A protein and the small-molecule ligand that binds it are described below.
Small molecule (SMILES): C[C@H](C[C@@H](C[C@H](C[C@@H](C[C@@H](CCN1CCCC1=O)N1CCCC1=O)N1CCCC1=O)N1CCCC1=O)N1CCCC1=O)N1CCCC1=O

Sequence of chain 1.A:
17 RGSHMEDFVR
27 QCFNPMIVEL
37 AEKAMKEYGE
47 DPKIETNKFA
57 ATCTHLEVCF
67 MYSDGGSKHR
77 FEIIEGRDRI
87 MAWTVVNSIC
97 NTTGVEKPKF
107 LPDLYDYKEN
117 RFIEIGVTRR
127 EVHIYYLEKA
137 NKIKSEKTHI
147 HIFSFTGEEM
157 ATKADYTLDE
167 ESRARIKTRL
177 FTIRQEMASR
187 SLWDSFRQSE

Binding-site contacts:
Ligand atom C33 contacts residue ILE79 of chain 1.A at 4.3 Å (hydrophobic).
Ligand atom O06 contacts residue ILE79 of chain 1.A at 4.0 Å.
Ligand atom C28 contacts residue PHE66 of chain 1.A at 3.5 Å (hydrophobic).
Ligand atom C34 contacts residue LEU36 of chain 1.A at 3.9 Å (hydrophobic).
Ligand atom C37 contacts residue ILE79 of chain 1.A at 4.3 Å (hydrophobic).
Ligand atom C36 contacts residue ARG83 of chain 1.A at 4.0 Å.
Ligand atom C28 contacts residue MET67 of chain 1.A at 4.4 Å (hydrophobic).
Ligand atom C27 contacts residue ASP70 of chain 1.A at 4.5 Å.
Ligand atom C35 contacts residue GLU81 of chain 1.A at 3.6 Å.
Ligand atom N06 contacts residue PHE66 of chain 1.A at 4.5 Å.
Ligand atom C35 contacts residue GLY82 of chain 1.A at 4.1 Å.
Ligand atom C27 contacts residue MET67 of chain 1.A at 4.3 Å (hydrophobic).
Ligand atom C27 contacts residue PHE66 of chain 1.A at 4.1 Å (hydrophobic).
Ligand atom N04 contacts residue PHE66 of chain 1.A at 3.9 Å.
Ligand atom C06 contacts residue PHE66 of chain 1.A at 4.0 Å (hydrophobic).
Ligand atom C35 contacts residue ARG83 of chain 1.A at 4.3 Å.
Ligand atom O03 contacts residue PHE66 of chain 1.A at 3.8 Å.
Ligand atom C36 contacts residue ILE79 of chain 1.A at 4.0 Å (hydrophobic).
Ligand atom C05 contacts residue PHE66 of chain 1.A at 4.2 Å (hydrophobic).
Ligand atom O03 contacts residue ILE33 of chain 1.A at 4.3 Å.
Ligand atom C35 contacts residue LEU36 of chain 1.A at 4.4 Å (hydrophobic).
Ligand atom C34 contacts residue PHE66 of chain 1.A at 3.8 Å (hydrophobic).
Ligand atom C04 contacts residue PHE66 of chain 1.A at 3.8 Å (hydrophobic).
Ligand atom O06 contacts residue ARG83 of chain 1.A at 4.3 Å.
Ligand atom C35 contacts residue ILE79 of chain 1.A at 4.2 Å (hydrophobic).
Ligand atom C29 contacts residue PHE66 of chain 1.A at 3.7 Å (hydrophobic).
Ligand atom C26 contacts residue PHE66 of chain 1.A at 3.9 Å (hydrophobic).
Ligand atom C36 contacts residue GLU81 of chain 1.A at 4.2 Å.
Ligand atom C35 contacts residue PHE66 of chain 1.A at 4.0 Å (hydrophobic).